A protein and the small-molecule ligand that binds it are described below.
Small molecule (SMILES): O=[N+]([O-])c1cncs1

Binding-site contacts:
Ligand atom N03 contacts residue ARG188 of chain 1.B at 4.1 Å.
Ligand atom N03 contacts residue ASP187 of chain 1.B at 4.0 Å.
Ligand atom C05 contacts residue CYS44 of chain 1.B at 4.1 Å (hydrophobic).
Ligand atom N03 contacts residue CYS44 of chain 1.B at 2.9 Å (h-bond).
Ligand atom C02 contacts residue TYR54 of chain 1.B at 3.3 Å (hydrophobic).
Ligand atom N06 contacts residue ASN53 of chain 1.B at 2.3 Å (h-bond).
Ligand atom S09 contacts residue LEU57 of chain 1.B at 3.2 Å.
Ligand atom S09 contacts residue CYS44 of chain 1.B at 2.8 Å (h-bond).
Ligand atom O08 contacts residue TYR54 of chain 1.B at 3.7 Å.
Ligand atom O08 contacts residue ASN53 of chain 1.B at 1.3 Å (h-bond).
Ligand atom O07 contacts residue ASN53 of chain 1.B at 2.9 Å (h-bond).
Ligand atom S09 contacts residue TYR54 of chain 1.B at 4.2 Å.
Ligand atom C04 contacts residue ARG188 of chain 1.B at 3.8 Å.
Ligand atom N03 contacts residue TYR54 of chain 1.B at 3.3 Å (h-bond).
Ligand atom C04 contacts residue TYR54 of chain 1.B at 4.3 Å (hydrophobic).
Ligand atom C02 contacts residue CYS44 of chain 1.B at 1.8 Å (hydrophobic).
Ligand atom C05 contacts residue ASN53 of chain 1.B at 3.5 Å.
Ligand atom S09 contacts residue ASN53 of chain 1.B at 4.2 Å.
Ligand atom C04 contacts residue CYS44 of chain 1.B at 4.0 Å (hydrophobic).

Sequence of chain 1.B:
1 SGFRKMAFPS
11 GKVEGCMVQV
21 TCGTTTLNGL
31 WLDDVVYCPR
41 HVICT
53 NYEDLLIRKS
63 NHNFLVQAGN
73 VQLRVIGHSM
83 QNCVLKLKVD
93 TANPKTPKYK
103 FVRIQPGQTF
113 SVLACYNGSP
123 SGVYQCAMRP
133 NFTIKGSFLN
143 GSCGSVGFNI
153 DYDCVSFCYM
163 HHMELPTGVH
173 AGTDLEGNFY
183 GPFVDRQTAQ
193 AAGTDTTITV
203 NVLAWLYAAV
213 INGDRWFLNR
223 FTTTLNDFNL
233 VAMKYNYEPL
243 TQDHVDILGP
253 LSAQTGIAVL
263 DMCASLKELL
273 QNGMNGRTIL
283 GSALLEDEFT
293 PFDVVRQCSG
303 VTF